Binding-site contacts:
Ligand atom F1 contacts residue PHE326 of chain 1.B at 3.7 Å.
Ligand atom C7 contacts residue VAL319 of chain 1.B at 3.2 Å (hydrophobic).
Ligand atom C9 contacts residue PHE326 of chain 1.B at 4.0 Å (hydrophobic).
Ligand atom C11 contacts residue MET314 of chain 1.B at 4.1 Å (hydrophobic).
Ligand atom N3 contacts residue MET314 of chain 1.B at 4.0 Å.
Ligand atom C8 contacts residue LEU322 of chain 1.B at 3.5 Å (hydrophobic).
Ligand atom C7 contacts residue PHE326 of chain 1.B at 4.0 Å (hydrophobic).
Ligand atom C8 contacts residue VAL319 of chain 1.B at 3.5 Å (hydrophobic).
Ligand atom C4 contacts residue LEU337 of chain 1.B at 4.1 Å (hydrophobic).
Ligand atom C7 contacts residue LEU322 of chain 1.B at 4.2 Å (hydrophobic).
Ligand atom C10 contacts residue VAL288 of chain 1.B at 4.2 Å (hydrophobic).
Ligand atom O1 contacts residue ASN315 of chain 1.B at 3.2 Å (h-bond).
Ligand atom O1 contacts residue LEU337 of chain 1.B at 3.8 Å.
Ligand atom N2 contacts residue HIS341 of chain 1.B at 4.0 Å.
Ligand atom C8 contacts residue PHE326 of chain 1.B at 3.6 Å (hydrophobic).
Ligand atom C11 contacts residue LEU337 of chain 1.B at 4.0 Å (hydrophobic).
Ligand atom N2 contacts residue LEU337 of chain 1.B at 3.8 Å.
Ligand atom C10 contacts residue MET314 of chain 1.B at 4.0 Å (hydrophobic).
Ligand atom C2 contacts residue PHE326 of chain 1.B at 3.8 Å (hydrophobic).
Ligand atom C6 contacts residue PHE326 of chain 1.B at 4.1 Å (hydrophobic).
Ligand atom C6 contacts residue VAL319 of chain 1.B at 4.1 Å (hydrophobic).
Ligand atom C11 contacts residue PHE326 of chain 1.B at 3.9 Å (hydrophobic).
Ligand atom C5 contacts residue TYR320 of chain 1.B at 3.6 Å (hydrophobic).
Ligand atom O2 contacts residue GLU338 of chain 1.B at 3.0 Å (salt-bridge).
Ligand atom F1 contacts residue THR325 of chain 1.B at 3.4 Å.
Ligand atom O1 contacts residue HIS341 of chain 1.B at 3.4 Å.
Ligand atom C3 contacts residue LEU337 of chain 1.B at 4.1 Å (hydrophobic).
Ligand atom C4 contacts residue MET314 of chain 1.B at 3.8 Å (hydrophobic).
Ligand atom O2 contacts residue HIS341 of chain 1.B at 3.8 Å.
Ligand atom C6 contacts residue MET314 of chain 1.B at 3.8 Å (hydrophobic).
Ligand atom N1 contacts residue PHE326 of chain 1.B at 4.0 Å.
Ligand atom N3 contacts residue TYR320 of chain 1.B at 4.0 Å.
Ligand atom N2 contacts residue GLU338 of chain 1.B at 4.1 Å.
Ligand atom C1 contacts residue PHE326 of chain 1.B at 3.6 Å (hydrophobic).
Ligand atom F1 contacts residue VAL288 of chain 1.B at 3.6 Å.
Ligand atom C7 contacts residue TYR320 of chain 1.B at 3.6 Å (hydrophobic).
Ligand atom C10 contacts residue PHE326 of chain 1.B at 3.9 Å (hydrophobic).
Ligand atom C4 contacts residue ASN315 of chain 1.B at 3.8 Å.
Ligand atom O2 contacts residue LEU337 of chain 1.B at 3.9 Å.
Ligand atom C5 contacts residue MET314 of chain 1.B at 3.4 Å (hydrophobic).

A small-molecule ligand and the protein it binds are described below.
Small molecule (SMILES): Cc1nc([N+](=O)[O-])cn1Cc1ccc(F)cc1

Sequence of chain 1.B:
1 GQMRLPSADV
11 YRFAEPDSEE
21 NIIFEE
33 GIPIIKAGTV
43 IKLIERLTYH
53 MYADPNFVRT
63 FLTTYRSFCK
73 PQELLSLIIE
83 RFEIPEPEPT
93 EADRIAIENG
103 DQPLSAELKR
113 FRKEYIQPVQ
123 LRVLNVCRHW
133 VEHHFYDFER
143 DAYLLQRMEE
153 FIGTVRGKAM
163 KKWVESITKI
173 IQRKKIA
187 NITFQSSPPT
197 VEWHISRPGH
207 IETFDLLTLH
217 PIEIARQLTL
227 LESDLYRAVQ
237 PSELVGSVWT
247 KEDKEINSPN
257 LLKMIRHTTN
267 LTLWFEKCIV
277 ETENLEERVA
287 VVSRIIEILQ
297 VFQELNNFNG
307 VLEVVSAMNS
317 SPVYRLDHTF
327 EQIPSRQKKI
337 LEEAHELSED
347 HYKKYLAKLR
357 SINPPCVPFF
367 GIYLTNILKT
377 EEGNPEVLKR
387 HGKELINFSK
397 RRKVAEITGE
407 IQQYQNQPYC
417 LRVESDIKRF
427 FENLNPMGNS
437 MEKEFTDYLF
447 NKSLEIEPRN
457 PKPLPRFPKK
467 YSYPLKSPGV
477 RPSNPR